The small molecule below binds the protein below.
Small molecule (SMILES): CC(C)CCC[C@@H](C)[C@H]1CC[C@H]2[C@@H]3CC=C4C[C@@H](O)CC[C@]4(C)[C@H]3CC[C@]12C

Sequence of chain 1.A:
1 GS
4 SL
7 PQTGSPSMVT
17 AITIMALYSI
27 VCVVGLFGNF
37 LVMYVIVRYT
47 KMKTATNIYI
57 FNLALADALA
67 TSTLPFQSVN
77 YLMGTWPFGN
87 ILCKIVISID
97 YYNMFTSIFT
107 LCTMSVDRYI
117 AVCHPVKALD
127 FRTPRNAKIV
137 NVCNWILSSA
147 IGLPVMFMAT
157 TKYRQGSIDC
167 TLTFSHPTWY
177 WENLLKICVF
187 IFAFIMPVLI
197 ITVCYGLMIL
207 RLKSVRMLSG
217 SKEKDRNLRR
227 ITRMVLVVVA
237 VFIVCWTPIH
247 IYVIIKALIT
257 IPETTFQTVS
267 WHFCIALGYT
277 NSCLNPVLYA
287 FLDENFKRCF

Binding-site contacts:
Ligand atom C7 contacts residue SER266 of chain 1.A at 3.8 Å.
Ligand atom C25 contacts residue ILE239 of chain 1.A at 4.4 Å (hydrophobic).
Ligand atom C6 contacts residue SER266 of chain 1.A at 3.5 Å.
Ligand atom C21 contacts residue ILE247 of chain 1.A at 3.6 Å (hydrophobic).
Ligand atom C2 contacts residue ILE257 of chain 1.A at 4.4 Å (hydrophobic).
Ligand atom C5 contacts residue TYR248 of chain 1.A at 4.1 Å (hydrophobic).
Ligand atom C21 contacts residue OLC1 of chain 1.C at 3.9 Å.
Ligand atom C15 contacts residue CYS270 of chain 1.A at 3.8 Å (hydrophobic).
Ligand atom C20 contacts residue PRO244 of chain 1.A at 4.2 Å (hydrophobic).
Ligand atom O1 contacts residue PRO258 of chain 1.A at 4.0 Å.
Ligand atom C26 contacts residue VAL240 of chain 1.A at 4.0 Å (hydrophobic).
Ligand atom C16 contacts residue CYS270 of chain 1.A at 4.4 Å (hydrophobic).
Ligand atom C5 contacts residue PHE262 of chain 1.A at 4.4 Å (hydrophobic).
Ligand atom C19 contacts residue ILE251 of chain 1.A at 4.2 Å (hydrophobic).
Ligand atom C12 contacts residue ILE251 of chain 1.A at 4.2 Å (hydrophobic).
Ligand atom C27 contacts residue ILE239 of chain 1.A at 4.2 Å (hydrophobic).
Ligand atom C12 contacts residue ILE247 of chain 1.A at 4.3 Å (hydrophobic).
Ligand atom C27 contacts residue THR243 of chain 1.A at 4.1 Å.
Ligand atom C16 contacts residue PRO244 of chain 1.A at 4.1 Å (hydrophobic).
Ligand atom C5 contacts residue SER266 of chain 1.A at 4.5 Å.
Ligand atom C11 contacts residue OLC1 of chain 1.C at 3.4 Å.
Ligand atom C18 contacts residue ILE247 of chain 1.A at 3.8 Å (hydrophobic).
Ligand atom C11 contacts residue ILE251 of chain 1.A at 3.5 Å (hydrophobic).
Ligand atom C12 contacts residue OLC1 of chain 1.C at 3.3 Å.
Ligand atom C6 contacts residue PHE262 of chain 1.A at 3.7 Å (hydrophobic).
Ligand atom C1 contacts residue OLC1 of chain 1.C at 4.1 Å.
Ligand atom C23 contacts residue PRO244 of chain 1.A at 4.2 Å (hydrophobic).
Ligand atom C18 contacts residue PRO244 of chain 1.A at 3.5 Å (hydrophobic).
Ligand atom C19 contacts residue TYR248 of chain 1.A at 3.4 Å (hydrophobic).
Ligand atom C7 contacts residue PHE262 of chain 1.A at 4.3 Å (hydrophobic).
Ligand atom C6 contacts residue TYR248 of chain 1.A at 4.0 Å (hydrophobic).
Ligand atom C25 contacts residue THR243 of chain 1.A at 4.2 Å.
Ligand atom C18 contacts residue TYR248 of chain 1.A at 4.0 Å (hydrophobic).
Ligand atom C23 contacts residue THR243 of chain 1.A at 3.9 Å.
Ligand atom C27 contacts residue OLC1 of chain 1.C at 4.2 Å.
Ligand atom C7 contacts residue TYR248 of chain 1.A at 4.0 Å (hydrophobic).
Ligand atom C8 contacts residue TYR248 of chain 1.A at 4.1 Å (hydrophobic).
Ligand atom C4 contacts residue TYR248 of chain 1.A at 4.0 Å (hydrophobic).
Ligand atom O1 contacts residue ILE257 of chain 1.A at 3.6 Å.